Sequence of chain 1.D:
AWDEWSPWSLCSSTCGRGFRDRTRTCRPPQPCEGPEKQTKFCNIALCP

A small-molecule ligand and the protein it binds are described below.
Small molecule (SMILES): C[C@@H]1OC[C@@H](O)[C@H](O[C@@H]2O[C@H](CO)[C@@H](O)[C@H](O)[C@H]2O)[C@@H]1O

Binding-site contacts:
Ligand atom O2 contacts residue THR16 of chain 1.D at 2.8 Å (h-bond).
Ligand atom C3 contacts residue THR16 of chain 1.D at 2.9 Å.
Ligand atom O4 contacts residue THR16 of chain 1.D at 4.4 Å.
Ligand atom C1 contacts residue CYS17 of chain 1.D at 3.9 Å (hydrophobic).
Ligand atom C5 contacts residue CYS17 of chain 1.D at 4.0 Å (hydrophobic).
Ligand atom C6 contacts residue THR16 of chain 1.D at 3.8 Å.
Ligand atom C5 contacts residue CYS53 of chain 1.D at 4.5 Å (hydrophobic).
Ligand atom O6 contacts residue SER15 of chain 1.D at 4.2 Å.
Ligand atom C4 contacts residue THR16 of chain 1.D at 3.4 Å.
Ligand atom C1 contacts residue THR16 of chain 1.D at 1.4 Å.
Ligand atom C5 contacts residue THR16 of chain 1.D at 2.7 Å.
Ligand atom O5 contacts residue CYS17 of chain 1.D at 4.1 Å.
Ligand atom C4 contacts residue CYS17 of chain 1.D at 3.8 Å (hydrophobic).
Ligand atom O5 contacts residue THR16 of chain 1.D at 2.2 Å (h-bond).
Ligand atom C3 contacts residue CYS17 of chain 1.D at 4.0 Å (hydrophobic).
Ligand atom C6 contacts residue CYS17 of chain 1.D at 4.2 Å (hydrophobic).
Ligand atom C5 contacts residue CYS17 of chain 1.D at 4.2 Å (hydrophobic).
Ligand atom O3 contacts residue THR16 of chain 1.D at 4.2 Å.
Ligand atom C2 contacts residue THR16 of chain 1.D at 2.3 Å.
Ligand atom O6 contacts residue CYS17 of chain 1.D at 3.6 Å (h-bond).